Binding-site contacts:
Ligand atom C1 contacts residue SER91 of chain 1.B at 3.7 Å.
Ligand atom N2 contacts residue ASN113 of chain 1.B at 2.9 Å (h-bond).
Ligand atom O5 contacts residue ASN113 of chain 1.B at 2.4 Å (h-bond).
Ligand atom C8 contacts residue PRO90 of chain 1.B at 3.8 Å (hydrophobic).
Ligand atom N2 contacts residue SER91 of chain 1.B at 4.4 Å.
Ligand atom O7 contacts residue VAL89 of chain 1.B at 4.3 Å.
Ligand atom O7 contacts residue ASN113 of chain 1.B at 4.3 Å.
Ligand atom C3 contacts residue ASN113 of chain 1.B at 3.8 Å.
Ligand atom C2 contacts residue SER91 of chain 1.B at 4.0 Å.
Ligand atom C6 contacts residue SER91 of chain 1.B at 4.4 Å.
Ligand atom O5 contacts residue SER91 of chain 1.B at 4.0 Å.
Ligand atom C7 contacts residue SER91 of chain 1.B at 4.1 Å.
Ligand atom C5 contacts residue ASN113 of chain 1.B at 3.7 Å.
Ligand atom C8 contacts residue ASN113 of chain 1.B at 3.5 Å.
Ligand atom C8 contacts residue SER91 of chain 1.B at 3.2 Å.
Ligand atom C4 contacts residue ASN113 of chain 1.B at 4.2 Å.
Ligand atom C8 contacts residue ASP61 of chain 1.B at 3.7 Å.
Ligand atom C7 contacts residue ASP61 of chain 1.B at 4.1 Å.
Ligand atom O7 contacts residue ASP61 of chain 1.B at 3.4 Å (salt-bridge).
Ligand atom C7 contacts residue ASN113 of chain 1.B at 3.4 Å.
Ligand atom O7 contacts residue PRO90 of chain 1.B at 3.6 Å.
Ligand atom C1 contacts residue ASN113 of chain 1.B at 1.5 Å.
Ligand atom C2 contacts residue ASN113 of chain 1.B at 2.5 Å.
Ligand atom C7 contacts residue PRO90 of chain 1.B at 4.1 Å (hydrophobic).

A small-molecule ligand and the protein it binds are described below.
Small molecule (SMILES): CC(=O)N[C@H]1[C@H](O[C@H]2[C@H](O)[C@@H](NC(C)=O)CO[C@@H]2CO[C@@H]2O[C@@H](C)[C@@H](O)[C@@H](O)[C@@H]2O)O[C@H](CO)[C@@H](O[C@@H]2O[C@H](CO)[C@@H](O)[C@H](O)[C@@H]2O)[C@@H]1O

Sequence of chain 1.B:
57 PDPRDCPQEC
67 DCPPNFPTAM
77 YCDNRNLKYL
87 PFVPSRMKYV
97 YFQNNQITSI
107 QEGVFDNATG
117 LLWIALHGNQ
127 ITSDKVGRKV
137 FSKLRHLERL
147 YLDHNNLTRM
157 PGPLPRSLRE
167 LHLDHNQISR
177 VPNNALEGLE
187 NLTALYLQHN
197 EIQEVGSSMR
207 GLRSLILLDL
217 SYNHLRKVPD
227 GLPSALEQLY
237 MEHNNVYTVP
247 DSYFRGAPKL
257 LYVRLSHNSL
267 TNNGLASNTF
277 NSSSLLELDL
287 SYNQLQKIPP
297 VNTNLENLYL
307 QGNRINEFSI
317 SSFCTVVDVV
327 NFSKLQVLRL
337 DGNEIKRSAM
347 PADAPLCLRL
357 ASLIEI